Binding-site contacts:
Ligand atom CB contacts residue CYS621 of chain 31.T at 3.7 Å (hydrophobic).
Ligand atom C contacts residue ASN617 of chain 31.T at 4.2 Å.
Ligand atom CB contacts residue GLU894 of chain 31.T at 4.2 Å.
Ligand atom CA contacts residue ARG649 of chain 31.T at 3.9 Å.
Ligand atom CD contacts residue ASN617 of chain 31.T at 2.8 Å.
Ligand atom CA contacts residue CYS621 of chain 31.T at 3.1 Å (hydrophobic).
Ligand atom CG contacts residue ASN617 of chain 31.T at 3.6 Å.
Ligand atom CE1 contacts residue LEU348 of chain 31.T at 4.0 Å (hydrophobic).
Ligand atom CB contacts residue TYR619 of chain 31.T at 4.0 Å (hydrophobic).
Ligand atom CD2 contacts residue GLU894 of chain 31.T at 4.2 Å.
Ligand atom O contacts residue ARG845 of chain 31.T at 4.2 Å.
Ligand atom CD contacts residue CYS621 of chain 31.T at 4.2 Å (hydrophobic).
Ligand atom N contacts residue ASN617 of chain 31.T at 2.8 Å (h-bond).
Ligand atom CA contacts residue TYR619 of chain 31.T at 3.6 Å (hydrophobic).
Ligand atom CE1 contacts residue GLU894 of chain 31.T at 4.3 Å.
Ligand atom CB contacts residue TYR619 of chain 31.T at 3.1 Å (hydrophobic).
Ligand atom O contacts residue TYR619 of chain 31.T at 3.9 Å.
Ligand atom ND1 contacts residue GLU894 of chain 31.T at 3.9 Å.
Ligand atom CA contacts residue TYR619 of chain 31.T at 3.8 Å (hydrophobic).
Ligand atom CA contacts residue ARG649 of chain 31.T at 4.0 Å.
Ligand atom CG contacts residue PHE896 of chain 31.T at 3.4 Å (hydrophobic).
Ligand atom CD2 contacts residue ARG845 of chain 31.T at 3.8 Å.
Ligand atom CB contacts residue ARG649 of chain 31.T at 3.8 Å.
Ligand atom CG contacts residue GLU894 of chain 31.T at 3.8 Å.
Ligand atom C contacts residue ARG649 of chain 31.T at 3.8 Å.
Ligand atom C contacts residue TYR619 of chain 31.T at 3.4 Å (hydrophobic).
Ligand atom ND1 contacts residue LEU348 of chain 31.T at 4.2 Å.
Ligand atom N contacts residue ARG649 of chain 31.T at 3.8 Å.
Ligand atom O contacts residue ARG649 of chain 31.T at 3.2 Å (salt-bridge).
Ligand atom CB contacts residue ARG649 of chain 31.T at 3.6 Å.
Ligand atom CE1 contacts residue MET843 of chain 31.T at 4.1 Å (hydrophobic).
Ligand atom CB contacts residue PHE896 of chain 31.T at 3.9 Å (hydrophobic).
Ligand atom C contacts residue ARG649 of chain 31.T at 4.2 Å.
Ligand atom N contacts residue ASP618 of chain 31.T at 3.5 Å (salt-bridge).
Ligand atom N contacts residue CYS621 of chain 31.T at 3.2 Å (h-bond).
Ligand atom N contacts residue TYR619 of chain 31.T at 3.7 Å.
Ligand atom N contacts residue TYR619 of chain 31.T at 3.4 Å.
Ligand atom CG contacts residue ARG46 of chain 31.V at 3.7 Å.
Ligand atom CA contacts residue ASN617 of chain 31.T at 4.2 Å.
Ligand atom CD contacts residue ARG46 of chain 31.V at 3.9 Å.

The protein below binds the small molecule below.
Small molecule (SMILES): NC(N)=NCCC[C@H](NC(=O)[C@@H]1CCCN1)C(=O)N[C@H](C=O)CC1=NC=NC1

Sequence of chain 31.T:
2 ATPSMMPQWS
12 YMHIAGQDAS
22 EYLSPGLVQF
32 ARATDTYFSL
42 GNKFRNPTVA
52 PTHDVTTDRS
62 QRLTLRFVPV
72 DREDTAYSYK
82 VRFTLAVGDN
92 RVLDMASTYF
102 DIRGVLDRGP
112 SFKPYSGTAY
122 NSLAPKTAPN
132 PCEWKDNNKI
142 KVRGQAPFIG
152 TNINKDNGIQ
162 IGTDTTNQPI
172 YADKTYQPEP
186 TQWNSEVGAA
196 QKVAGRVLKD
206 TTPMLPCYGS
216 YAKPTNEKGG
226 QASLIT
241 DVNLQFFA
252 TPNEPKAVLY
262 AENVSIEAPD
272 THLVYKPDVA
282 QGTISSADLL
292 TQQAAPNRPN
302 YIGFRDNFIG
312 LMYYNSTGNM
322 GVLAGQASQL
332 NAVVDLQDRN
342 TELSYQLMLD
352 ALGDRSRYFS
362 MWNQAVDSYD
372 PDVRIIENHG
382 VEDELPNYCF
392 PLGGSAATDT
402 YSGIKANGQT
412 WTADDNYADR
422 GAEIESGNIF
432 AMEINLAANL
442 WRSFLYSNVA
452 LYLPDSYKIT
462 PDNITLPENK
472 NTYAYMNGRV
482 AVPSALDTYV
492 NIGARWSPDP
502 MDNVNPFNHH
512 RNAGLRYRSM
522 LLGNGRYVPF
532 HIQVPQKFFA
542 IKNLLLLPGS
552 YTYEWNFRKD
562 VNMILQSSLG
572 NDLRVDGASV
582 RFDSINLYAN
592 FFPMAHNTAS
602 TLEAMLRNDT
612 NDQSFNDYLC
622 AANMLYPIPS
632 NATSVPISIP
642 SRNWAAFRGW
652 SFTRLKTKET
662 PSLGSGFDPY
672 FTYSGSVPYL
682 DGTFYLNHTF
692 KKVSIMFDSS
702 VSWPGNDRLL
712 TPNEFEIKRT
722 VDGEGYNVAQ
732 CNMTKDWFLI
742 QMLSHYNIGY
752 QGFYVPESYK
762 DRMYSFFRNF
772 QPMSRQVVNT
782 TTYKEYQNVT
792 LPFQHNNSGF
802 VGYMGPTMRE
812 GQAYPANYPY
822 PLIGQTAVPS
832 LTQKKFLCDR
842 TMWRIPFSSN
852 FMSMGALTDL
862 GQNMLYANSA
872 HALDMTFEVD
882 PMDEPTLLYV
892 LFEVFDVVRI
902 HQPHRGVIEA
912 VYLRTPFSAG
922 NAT

Sequence of chain 31.V:
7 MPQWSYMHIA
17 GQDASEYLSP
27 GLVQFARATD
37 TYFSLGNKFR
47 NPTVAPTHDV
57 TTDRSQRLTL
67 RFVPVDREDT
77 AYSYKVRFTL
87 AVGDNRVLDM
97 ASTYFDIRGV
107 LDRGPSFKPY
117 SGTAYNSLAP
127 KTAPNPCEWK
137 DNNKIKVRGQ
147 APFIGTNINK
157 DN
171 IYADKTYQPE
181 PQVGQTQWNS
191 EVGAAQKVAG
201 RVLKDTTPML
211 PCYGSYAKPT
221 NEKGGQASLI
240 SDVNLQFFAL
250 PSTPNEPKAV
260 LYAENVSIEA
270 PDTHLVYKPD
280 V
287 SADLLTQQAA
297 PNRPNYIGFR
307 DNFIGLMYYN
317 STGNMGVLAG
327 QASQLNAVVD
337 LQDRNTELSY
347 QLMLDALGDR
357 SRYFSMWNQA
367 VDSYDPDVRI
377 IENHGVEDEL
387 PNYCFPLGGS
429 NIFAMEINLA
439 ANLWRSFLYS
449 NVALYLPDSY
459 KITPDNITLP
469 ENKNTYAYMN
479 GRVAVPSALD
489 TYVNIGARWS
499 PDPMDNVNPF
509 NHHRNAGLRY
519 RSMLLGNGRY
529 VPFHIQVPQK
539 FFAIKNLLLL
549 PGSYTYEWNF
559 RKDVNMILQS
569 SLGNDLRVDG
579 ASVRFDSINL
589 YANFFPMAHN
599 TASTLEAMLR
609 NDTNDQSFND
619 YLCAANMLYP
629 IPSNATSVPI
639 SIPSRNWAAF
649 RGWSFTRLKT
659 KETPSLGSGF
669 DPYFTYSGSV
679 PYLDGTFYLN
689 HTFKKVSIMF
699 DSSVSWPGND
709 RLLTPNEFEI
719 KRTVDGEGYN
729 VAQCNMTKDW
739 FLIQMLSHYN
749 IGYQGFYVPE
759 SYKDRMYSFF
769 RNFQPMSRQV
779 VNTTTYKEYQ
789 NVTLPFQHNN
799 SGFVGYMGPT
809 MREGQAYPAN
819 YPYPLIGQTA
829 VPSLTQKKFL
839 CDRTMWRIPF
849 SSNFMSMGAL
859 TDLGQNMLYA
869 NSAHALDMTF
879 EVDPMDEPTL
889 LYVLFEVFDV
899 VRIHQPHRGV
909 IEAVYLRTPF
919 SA